A small-molecule ligand and the protein it binds are described below.
Small molecule (SMILES): CC(=O)N[C@@H]1[C@@H](O)[C@H](O)[C@@H](CO)O[C@H]1O

Sequence of chain 1.A:
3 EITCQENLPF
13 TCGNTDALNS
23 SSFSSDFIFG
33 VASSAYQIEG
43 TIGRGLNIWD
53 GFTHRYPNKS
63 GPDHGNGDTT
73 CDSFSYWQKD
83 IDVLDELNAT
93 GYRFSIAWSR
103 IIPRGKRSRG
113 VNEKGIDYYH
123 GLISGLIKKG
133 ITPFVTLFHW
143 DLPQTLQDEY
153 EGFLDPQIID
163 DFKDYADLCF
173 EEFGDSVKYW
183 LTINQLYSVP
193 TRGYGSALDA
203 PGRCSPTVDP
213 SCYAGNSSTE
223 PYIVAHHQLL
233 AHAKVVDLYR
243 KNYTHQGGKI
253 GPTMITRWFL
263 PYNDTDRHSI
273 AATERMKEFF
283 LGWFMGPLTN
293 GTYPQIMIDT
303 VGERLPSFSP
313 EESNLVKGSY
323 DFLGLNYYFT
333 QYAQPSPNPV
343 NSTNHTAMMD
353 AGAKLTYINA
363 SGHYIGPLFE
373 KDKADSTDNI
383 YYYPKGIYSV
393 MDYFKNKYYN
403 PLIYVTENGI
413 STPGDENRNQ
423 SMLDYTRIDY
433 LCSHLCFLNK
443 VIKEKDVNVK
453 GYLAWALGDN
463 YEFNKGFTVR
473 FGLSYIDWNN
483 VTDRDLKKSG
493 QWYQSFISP

Binding-site contacts:
Ligand atom O7 contacts residue LYS243 of chain 1.A at 4.1 Å.
Ligand atom C5 contacts residue ASN244 of chain 1.A at 3.6 Å.
Ligand atom C7 contacts residue ASN244 of chain 1.A at 3.7 Å.
Ligand atom N2 contacts residue ASN244 of chain 1.A at 3.2 Å (h-bond).
Ligand atom C8 contacts residue ASP239 of chain 1.A at 3.7 Å.
Ligand atom O5 contacts residue ASN244 of chain 1.A at 2.3 Å (h-bond).
Ligand atom C1 contacts residue ASN244 of chain 1.A at 1.8 Å.
Ligand atom C8 contacts residue LYS165 of chain 1.A at 2.9 Å.
Ligand atom C8 contacts residue LEU240 of chain 1.A at 3.4 Å (hydrophobic).
Ligand atom N2 contacts residue LEU240 of chain 1.A at 4.1 Å.
Ligand atom C7 contacts residue LYS165 of chain 1.A at 3.7 Å.
Ligand atom C3 contacts residue ASN244 of chain 1.A at 4.0 Å.
Ligand atom N2 contacts residue LYS165 of chain 1.A at 3.8 Å.
Ligand atom C2 contacts residue ASN244 of chain 1.A at 2.8 Å.
Ligand atom C7 contacts residue LEU240 of chain 1.A at 4.1 Å (hydrophobic).
Ligand atom C4 contacts residue ASN244 of chain 1.A at 4.3 Å.
Ligand atom O7 contacts residue ASN244 of chain 1.A at 3.7 Å.
Ligand atom O7 contacts residue ASP239 of chain 1.A at 4.4 Å.